Binding-site contacts:
Ligand atom C15 contacts residue MET132 of chain 35.B at 3.6 Å (hydrophobic).
Ligand atom C11 contacts residue LEU134 of chain 35.B at 3.8 Å (hydrophobic).
Ligand atom O24 contacts residue TYR112 of chain 35.B at 3.8 Å.
Ligand atom C14 contacts residue MET132 of chain 35.B at 3.5 Å (hydrophobic).
Ligand atom C26 contacts residue THR111 of chain 35.B at 3.6 Å.
Ligand atom N3 contacts residue LEU240 of chain 35.B at 3.4 Å.
Ligand atom C23 contacts residue PHE237 of chain 35.B at 3.8 Å (hydrophobic).
Ligand atom C3 contacts residue ALA24 of chain 35.D at 3.5 Å (hydrophobic).
Ligand atom C7 contacts residue VAL196 of chain 35.B at 3.5 Å (hydrophobic).
Ligand atom O16 contacts residue MET132 of chain 35.B at 3.6 Å.
Ligand atom N6 contacts residue VAL196 of chain 35.B at 3.8 Å.
Ligand atom C10 contacts residue MET132 of chain 35.B at 3.7 Å (hydrophobic).
Ligand atom C19 contacts residue PHE237 of chain 35.B at 3.5 Å (hydrophobic).
Ligand atom N4 contacts residue LEU240 of chain 35.B at 3.3 Å.
Ligand atom C4 contacts residue ILE194 of chain 35.B at 3.8 Å (hydrophobic).
Ligand atom C5 contacts residue ILE194 of chain 35.B at 3.8 Å (hydrophobic).
Ligand atom C4 contacts residue ALA24 of chain 35.D at 3.5 Å (hydrophobic).
Ligand atom C20 contacts residue PHE237 of chain 35.B at 3.4 Å (hydrophobic).
Ligand atom C7 contacts residue TYR159 of chain 35.B at 3.7 Å (hydrophobic).
Ligand atom C20 contacts residue TYR112 of chain 35.B at 3.4 Å (hydrophobic).
Ligand atom C13 contacts residue PHE237 of chain 35.B at 3.7 Å (hydrophobic).
Ligand atom C8 contacts residue TYR159 of chain 35.B at 3.5 Å (hydrophobic).
Ligand atom C3 contacts residue TYR159 of chain 35.B at 3.7 Å (hydrophobic).
Ligand atom C21 contacts residue PHE237 of chain 35.B at 3.7 Å (hydrophobic).
Ligand atom C5 contacts residue TYR159 of chain 35.B at 3.7 Å (hydrophobic).
Ligand atom C12 contacts residue VAL199 of chain 35.B at 3.7 Å (hydrophobic).
Ligand atom C21 contacts residue TYR112 of chain 35.B at 3.4 Å (hydrophobic).
Ligand atom C1 contacts residue ILE157 of chain 35.B at 3.4 Å (hydrophobic).
Ligand atom O25 contacts residue THR111 of chain 35.B at 3.4 Å (h-bond).
Ligand atom C8 contacts residue VAL196 of chain 35.B at 3.7 Å (hydrophobic).
Ligand atom C14 contacts residue VAL199 of chain 35.B at 3.8 Å (hydrophobic).
Ligand atom C23 contacts residue TYR112 of chain 35.B at 3.3 Å (hydrophobic).
Ligand atom C18 contacts residue PHE237 of chain 35.B at 3.8 Å (hydrophobic).
Ligand atom C1 contacts residue ILE183 of chain 35.B at 3.5 Å (hydrophobic).
Ligand atom C4 contacts residue TYR159 of chain 35.B at 3.7 Å (hydrophobic).
Ligand atom C13 contacts residue MET132 of chain 35.B at 3.8 Å (hydrophobic).
Ligand atom C26 contacts residue LYS113 of chain 35.B at 3.7 Å.
Ligand atom O25 contacts residue TYR112 of chain 35.B at 3.4 Å.
Ligand atom C3 contacts residue PRO181 of chain 35.B at 3.7 Å (hydrophobic).
Ligand atom C27 contacts residue ASP236 of chain 35.B at 3.6 Å.

Sequence of chain 35.D:
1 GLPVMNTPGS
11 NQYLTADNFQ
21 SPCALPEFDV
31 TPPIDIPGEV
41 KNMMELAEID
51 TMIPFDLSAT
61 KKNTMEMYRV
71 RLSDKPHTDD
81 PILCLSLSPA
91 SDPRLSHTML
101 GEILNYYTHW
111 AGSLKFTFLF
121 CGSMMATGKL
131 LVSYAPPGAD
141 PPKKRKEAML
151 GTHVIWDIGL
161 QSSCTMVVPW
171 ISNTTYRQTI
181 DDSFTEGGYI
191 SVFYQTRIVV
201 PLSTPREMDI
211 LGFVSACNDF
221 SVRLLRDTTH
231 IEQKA

This small molecule binds to this protein.
Small molecule (SMILES): CCOC(=O)c1ccc(OCCCCC2CCN(c3ccc(C)nn3)CC2)cc1

Sequence of chain 35.B:
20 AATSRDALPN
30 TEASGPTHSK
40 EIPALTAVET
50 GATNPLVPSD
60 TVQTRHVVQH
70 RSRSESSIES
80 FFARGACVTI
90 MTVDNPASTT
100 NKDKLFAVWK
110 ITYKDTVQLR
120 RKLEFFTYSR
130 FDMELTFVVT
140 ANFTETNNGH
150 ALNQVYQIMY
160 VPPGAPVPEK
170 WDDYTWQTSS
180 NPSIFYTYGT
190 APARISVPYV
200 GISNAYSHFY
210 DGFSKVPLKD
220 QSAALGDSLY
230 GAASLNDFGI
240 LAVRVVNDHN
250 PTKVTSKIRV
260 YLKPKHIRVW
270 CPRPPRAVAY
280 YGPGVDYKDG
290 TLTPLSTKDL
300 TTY